The protein below binds the small molecule below.
Small molecule (SMILES): O=C(O)/C(S)=C/c1c(Cl)ccc(Cl)c1Cl

Sequence of chain 1.A:
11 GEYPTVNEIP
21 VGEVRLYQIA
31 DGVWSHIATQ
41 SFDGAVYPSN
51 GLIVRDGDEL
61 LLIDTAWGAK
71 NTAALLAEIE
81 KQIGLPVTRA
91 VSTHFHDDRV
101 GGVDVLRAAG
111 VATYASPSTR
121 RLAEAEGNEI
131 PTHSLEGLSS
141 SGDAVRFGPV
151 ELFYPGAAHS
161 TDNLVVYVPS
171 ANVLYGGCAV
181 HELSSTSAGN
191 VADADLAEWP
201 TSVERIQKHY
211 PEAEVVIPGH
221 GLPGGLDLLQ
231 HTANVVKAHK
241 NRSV

Binding-site contacts:
Ligand atom O7 contacts residue HIS159 of chain 1.A at 3.6 Å.
Ligand atom C5 contacts residue HIS159 of chain 1.A at 3.4 Å.
Ligand atom CL1 contacts residue HIS159 of chain 1.A at 3.9 Å.
Ligand atom CL1 contacts residue HIS96 of chain 1.A at 3.3 Å.
Ligand atom C14 contacts residue PHE42 of chain 1.A at 3.6 Å (hydrophobic).
Ligand atom C4 contacts residue ZN1 of chain 1.C at 3.9 Å.
Ligand atom C3 contacts residue HIS96 of chain 1.A at 3.9 Å.
Ligand atom O7 contacts residue CYS178 of chain 1.A at 3.3 Å.
Ligand atom C4 contacts residue HIS159 of chain 1.A at 3.8 Å.
Ligand atom S9 contacts residue ZN1 of chain 1.C at 2.3 Å.
Ligand atom C15 contacts residue HIS96 of chain 1.A at 3.6 Å.
Ligand atom S9 contacts residue ASP98 of chain 1.A at 3.0 Å (salt-bridge).
Ligand atom S9 contacts residue HIS159 of chain 1.A at 3.6 Å.
Ligand atom C3 contacts residue ZN1 of chain 1.C at 4.0 Å.
Ligand atom C2 contacts residue ASN190 of chain 1.A at 4.0 Å.
Ligand atom CL3 contacts residue PHE42 of chain 1.A at 3.6 Å.
Ligand atom S9 contacts residue ZN1 of chain 1.B at 2.4 Å.
Ligand atom C5 contacts residue HIS220 of chain 1.A at 4.1 Å.
Ligand atom C6 contacts residue ZN1 of chain 1.C at 4.0 Å.
Ligand atom O8 contacts residue HIS159 of chain 1.A at 3.4 Å.
Ligand atom C12 contacts residue PHE42 of chain 1.A at 3.6 Å (hydrophobic).
Ligand atom C4 contacts residue ASN190 of chain 1.A at 4.1 Å.
Ligand atom CL3 contacts residue ASP97 of chain 1.A at 4.0 Å.
Ligand atom C2 contacts residue HIS96 of chain 1.A at 3.6 Å.
Ligand atom O7 contacts residue HIS220 of chain 1.A at 3.0 Å (h-bond).
Ligand atom CL2 contacts residue TRP67 of chain 1.A at 3.4 Å.
Ligand atom C10 contacts residue PHE42 of chain 1.A at 4.0 Å (hydrophobic).
Ligand atom O7 contacts residue ZN1 of chain 1.B at 2.4 Å.
Ligand atom C6 contacts residue HIS159 of chain 1.A at 3.3 Å.
Ligand atom C5 contacts residue ZN1 of chain 1.C at 3.2 Å.
Ligand atom CL1 contacts residue ASN190 of chain 1.A at 3.4 Å.
Ligand atom C14 contacts residue HIS96 of chain 1.A at 3.9 Å.
Ligand atom C6 contacts residue ZN1 of chain 1.B at 3.1 Å.
Ligand atom C5 contacts residue ZN1 of chain 1.B at 3.2 Å.
Ligand atom S9 contacts residue HIS220 of chain 1.A at 4.0 Å.
Ligand atom S9 contacts residue HIS96 of chain 1.A at 3.6 Å.
Ligand atom CL3 contacts residue TRP67 of chain 1.A at 3.8 Å.
Ligand atom O7 contacts residue ZN1 of chain 1.C at 4.1 Å.
Ligand atom C6 contacts residue HIS220 of chain 1.A at 3.7 Å.
Ligand atom S9 contacts residue HIS94 of chain 1.A at 3.8 Å.